Sequence of chain 20.A:
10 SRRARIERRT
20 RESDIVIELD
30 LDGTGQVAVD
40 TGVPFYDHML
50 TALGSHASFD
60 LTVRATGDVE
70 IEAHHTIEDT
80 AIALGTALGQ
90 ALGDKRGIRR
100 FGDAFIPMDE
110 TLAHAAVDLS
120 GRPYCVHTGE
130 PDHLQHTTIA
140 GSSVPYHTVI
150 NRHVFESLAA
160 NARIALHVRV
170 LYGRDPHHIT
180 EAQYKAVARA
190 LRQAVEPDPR

The protein below binds the small molecule below.
Small molecule (SMILES): CC(C)[C@H](N)c1ncnn1C

Sequence of chain 24.A:
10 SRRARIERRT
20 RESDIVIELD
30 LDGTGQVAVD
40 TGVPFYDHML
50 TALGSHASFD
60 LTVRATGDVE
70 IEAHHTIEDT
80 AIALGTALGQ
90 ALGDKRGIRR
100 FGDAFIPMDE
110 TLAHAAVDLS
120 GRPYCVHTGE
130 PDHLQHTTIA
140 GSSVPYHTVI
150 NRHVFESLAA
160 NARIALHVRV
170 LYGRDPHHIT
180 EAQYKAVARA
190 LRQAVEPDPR

Sequence of chain 8.A:
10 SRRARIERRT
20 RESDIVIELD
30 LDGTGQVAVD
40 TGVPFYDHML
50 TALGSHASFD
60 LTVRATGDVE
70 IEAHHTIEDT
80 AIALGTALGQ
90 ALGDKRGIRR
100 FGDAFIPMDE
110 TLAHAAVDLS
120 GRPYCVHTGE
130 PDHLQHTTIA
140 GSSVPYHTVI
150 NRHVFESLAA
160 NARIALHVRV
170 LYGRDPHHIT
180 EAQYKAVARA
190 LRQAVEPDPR

Binding-site contacts:
Ligand atom C11 contacts residue MN1 of chain 8.B at 3.9 Å.
Ligand atom N9 contacts residue MET107 of chain 24.A at 3.5 Å.
Ligand atom C4 contacts residue MET107 of chain 24.A at 3.9 Å (hydrophobic).
Ligand atom N9 contacts residue HIS177 of chain 24.A at 3.4 Å (h-bond).
Ligand atom N7 contacts residue HIS176 of chain 24.A at 3.0 Å (h-bond).
Ligand atom C4 contacts residue GLU180 of chain 24.A at 3.5 Å.
Ligand atom C3 contacts residue GLU21 of chain 8.A at 3.7 Å.
Ligand atom N10 contacts residue GLU77 of chain 8.A at 3.7 Å.
Ligand atom C6 contacts residue MN1 of chain 24.C at 3.0 Å.
Ligand atom C11 contacts residue ARG121 of chain 20.A at 3.1 Å.
Ligand atom N9 contacts residue HIS73 of chain 8.A at 3.1 Å (h-bond).
Ligand atom C8 contacts residue MN1 of chain 8.B at 3.3 Å.
Ligand atom N7 contacts residue MET107 of chain 24.A at 3.6 Å.
Ligand atom N9 contacts residue GLU77 of chain 8.A at 3.1 Å (salt-bridge).
Ligand atom N7 contacts residue MN1 of chain 24.C at 2.2 Å.
Ligand atom C8 contacts residue MN1 of chain 24.C at 3.4 Å.
Ligand atom C8 contacts residue HIS177 of chain 24.A at 3.8 Å.
Ligand atom C11 contacts residue ACT1 of chain 8.G at 3.9 Å.
Ligand atom N9 contacts residue MN1 of chain 8.B at 2.4 Å.
Ligand atom N5 contacts residue GLU180 of chain 24.A at 2.8 Å (salt-bridge).
Ligand atom C8 contacts residue HIS176 of chain 24.A at 3.5 Å.
Ligand atom N7 contacts residue GLU180 of chain 24.A at 3.2 Å (salt-bridge).
Ligand atom N10 contacts residue MET107 of chain 24.A at 3.2 Å.
Ligand atom C1 contacts residue GLU21 of chain 8.A at 4.0 Å.
Ligand atom N5 contacts residue MN1 of chain 24.C at 2.3 Å.
Ligand atom C11 contacts residue GLU77 of chain 8.A at 3.8 Å.
Ligand atom C8 contacts residue MET107 of chain 24.A at 3.6 Å (hydrophobic).
Ligand atom N10 contacts residue MN1 of chain 8.B at 3.5 Å.
Ligand atom C6 contacts residue GLU180 of chain 24.A at 3.8 Å.
Ligand atom C4 contacts residue MN1 of chain 24.C at 3.2 Å.
Ligand atom N5 contacts residue HIS74 of chain 8.A at 3.4 Å (h-bond).
Ligand atom C3 contacts residue HIS74 of chain 8.A at 3.5 Å.
Ligand atom N5 contacts residue HIS47 of chain 24.A at 3.2 Å (h-bond).
Ligand atom C6 contacts residue MET107 of chain 24.A at 3.3 Å (hydrophobic).
Ligand atom C8 contacts residue HIS74 of chain 8.A at 3.8 Å.
Ligand atom C6 contacts residue HIS74 of chain 8.A at 3.8 Å.
Ligand atom N7 contacts residue HIS74 of chain 8.A at 3.1 Å (h-bond).
Ligand atom C11 contacts residue MET107 of chain 24.A at 3.7 Å (hydrophobic).
Ligand atom C3 contacts residue ACT1 of chain 8.G at 3.9 Å.
Ligand atom C8 contacts residue HIS73 of chain 8.A at 3.1 Å.